Sequence of chain 1.B:
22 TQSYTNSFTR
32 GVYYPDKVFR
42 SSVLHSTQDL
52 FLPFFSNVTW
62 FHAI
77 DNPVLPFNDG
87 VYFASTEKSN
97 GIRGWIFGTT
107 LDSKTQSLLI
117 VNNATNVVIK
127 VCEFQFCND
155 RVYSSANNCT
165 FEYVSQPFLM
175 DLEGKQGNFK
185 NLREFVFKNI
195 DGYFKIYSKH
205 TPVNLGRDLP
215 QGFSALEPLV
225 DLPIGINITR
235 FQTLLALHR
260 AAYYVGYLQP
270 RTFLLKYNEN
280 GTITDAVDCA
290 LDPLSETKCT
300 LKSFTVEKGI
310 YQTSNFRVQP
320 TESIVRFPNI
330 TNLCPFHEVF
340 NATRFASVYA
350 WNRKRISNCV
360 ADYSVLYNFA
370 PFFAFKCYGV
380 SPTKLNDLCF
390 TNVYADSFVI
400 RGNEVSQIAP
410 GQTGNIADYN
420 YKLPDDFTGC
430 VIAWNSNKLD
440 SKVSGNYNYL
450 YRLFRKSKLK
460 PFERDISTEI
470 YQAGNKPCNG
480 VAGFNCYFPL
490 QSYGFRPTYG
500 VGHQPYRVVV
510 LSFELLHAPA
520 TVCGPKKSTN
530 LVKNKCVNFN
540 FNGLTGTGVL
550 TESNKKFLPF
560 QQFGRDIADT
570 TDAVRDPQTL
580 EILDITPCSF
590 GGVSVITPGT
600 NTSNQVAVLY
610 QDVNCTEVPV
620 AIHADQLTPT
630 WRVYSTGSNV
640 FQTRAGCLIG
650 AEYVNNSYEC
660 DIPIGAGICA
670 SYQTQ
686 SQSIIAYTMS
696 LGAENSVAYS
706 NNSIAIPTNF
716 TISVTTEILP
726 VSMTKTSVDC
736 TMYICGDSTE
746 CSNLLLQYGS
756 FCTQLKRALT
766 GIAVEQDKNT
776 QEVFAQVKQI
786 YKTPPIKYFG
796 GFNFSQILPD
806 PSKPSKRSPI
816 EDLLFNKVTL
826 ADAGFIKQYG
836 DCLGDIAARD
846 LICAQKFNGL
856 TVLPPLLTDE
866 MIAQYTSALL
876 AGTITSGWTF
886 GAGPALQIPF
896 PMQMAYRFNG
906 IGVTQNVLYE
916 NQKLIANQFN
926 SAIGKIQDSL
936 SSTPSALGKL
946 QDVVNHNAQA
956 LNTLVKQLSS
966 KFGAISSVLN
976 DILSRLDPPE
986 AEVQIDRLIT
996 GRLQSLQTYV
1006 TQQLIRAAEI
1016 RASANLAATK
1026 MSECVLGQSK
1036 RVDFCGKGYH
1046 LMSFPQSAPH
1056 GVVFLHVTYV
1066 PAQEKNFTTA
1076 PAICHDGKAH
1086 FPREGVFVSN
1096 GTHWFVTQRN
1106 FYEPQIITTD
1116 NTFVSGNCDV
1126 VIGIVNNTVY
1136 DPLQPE

Binding-site contacts:
Ligand atom C3 contacts residue ASN706 of chain 1.C at 3.8 Å.
Ligand atom C5 contacts residue ASN706 of chain 1.C at 3.7 Å.
Ligand atom C2 contacts residue ASN706 of chain 1.C at 2.5 Å.
Ligand atom N2 contacts residue ASN706 of chain 1.C at 2.9 Å (h-bond).
Ligand atom C7 contacts residue ASN706 of chain 1.C at 3.9 Å.
Ligand atom C1 contacts residue TYR793 of chain 1.B at 4.3 Å (hydrophobic).
Ligand atom C5 contacts residue TYR793 of chain 1.B at 3.5 Å (hydrophobic).
Ligand atom C6 contacts residue TYR793 of chain 1.B at 3.6 Å (hydrophobic).
Ligand atom C1 contacts residue ASN706 of chain 1.C at 1.4 Å.
Ligand atom O7 contacts residue ASN706 of chain 1.C at 4.4 Å.
Ligand atom O5 contacts residue ASN706 of chain 1.C at 2.4 Å (h-bond).
Ligand atom O5 contacts residue TYR793 of chain 1.B at 4.0 Å.
Ligand atom C4 contacts residue ASN706 of chain 1.C at 4.2 Å.

Sequence of chain 1.C:
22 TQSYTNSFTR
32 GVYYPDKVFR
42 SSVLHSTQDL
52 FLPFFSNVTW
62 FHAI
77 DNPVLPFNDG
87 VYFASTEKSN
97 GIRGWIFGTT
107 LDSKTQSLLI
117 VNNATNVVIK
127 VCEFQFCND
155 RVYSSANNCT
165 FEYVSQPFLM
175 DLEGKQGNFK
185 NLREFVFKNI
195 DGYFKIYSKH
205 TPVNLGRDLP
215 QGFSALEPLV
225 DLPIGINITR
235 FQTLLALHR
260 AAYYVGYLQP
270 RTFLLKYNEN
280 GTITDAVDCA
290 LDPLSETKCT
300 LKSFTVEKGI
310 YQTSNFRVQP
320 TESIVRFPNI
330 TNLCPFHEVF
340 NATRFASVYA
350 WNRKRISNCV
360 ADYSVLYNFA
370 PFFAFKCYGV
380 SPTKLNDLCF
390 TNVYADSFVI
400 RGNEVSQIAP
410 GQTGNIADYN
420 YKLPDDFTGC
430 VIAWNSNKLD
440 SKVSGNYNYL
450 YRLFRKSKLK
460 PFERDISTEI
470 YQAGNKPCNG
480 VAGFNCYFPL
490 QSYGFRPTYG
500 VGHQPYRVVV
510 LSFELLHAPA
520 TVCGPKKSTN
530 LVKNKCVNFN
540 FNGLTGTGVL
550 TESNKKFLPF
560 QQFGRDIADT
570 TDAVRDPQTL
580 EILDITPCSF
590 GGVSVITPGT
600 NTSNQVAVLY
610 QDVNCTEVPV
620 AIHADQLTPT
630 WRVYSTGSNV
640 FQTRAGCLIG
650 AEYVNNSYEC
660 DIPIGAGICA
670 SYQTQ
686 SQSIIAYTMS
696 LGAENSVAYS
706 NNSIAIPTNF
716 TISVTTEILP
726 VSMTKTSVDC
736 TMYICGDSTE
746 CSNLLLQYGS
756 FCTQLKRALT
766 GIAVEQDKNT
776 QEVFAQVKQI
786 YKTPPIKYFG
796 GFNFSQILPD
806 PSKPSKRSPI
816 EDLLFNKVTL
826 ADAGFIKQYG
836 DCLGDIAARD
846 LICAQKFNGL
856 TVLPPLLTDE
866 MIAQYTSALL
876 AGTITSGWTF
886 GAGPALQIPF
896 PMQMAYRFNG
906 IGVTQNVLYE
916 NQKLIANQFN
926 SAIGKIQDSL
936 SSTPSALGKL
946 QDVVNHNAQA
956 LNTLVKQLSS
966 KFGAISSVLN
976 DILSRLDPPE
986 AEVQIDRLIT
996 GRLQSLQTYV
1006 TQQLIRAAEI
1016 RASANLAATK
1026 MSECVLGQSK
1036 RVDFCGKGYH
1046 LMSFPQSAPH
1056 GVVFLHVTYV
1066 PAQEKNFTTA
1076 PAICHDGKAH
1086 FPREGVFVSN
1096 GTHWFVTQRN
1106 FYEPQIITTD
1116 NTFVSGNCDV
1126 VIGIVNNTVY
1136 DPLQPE

This small molecule binds to this protein.
Small molecule (SMILES): CC(=O)N[C@@H]1[C@@H](O)[C@H](O)[C@@H](CO)O[C@H]1O